A small-molecule ligand and the protein it binds are described below.
Small molecule (SMILES): COC(=O)c1cc(S(N)(=O)=O)c(Cl)cc1S(=O)(=O)c1ccccc1

Binding-site contacts:
Ligand atom O13 contacts residue THR199 of chain 1.C at 3.4 Å (h-bond).
Ligand atom O17 contacts residue GLN89 of chain 1.C at 3.9 Å.
Ligand atom O8 contacts residue LEU197 of chain 1.C at 3.3 Å.
Ligand atom C15 contacts residue THR199 of chain 1.C at 3.5 Å.
Ligand atom O9 contacts residue TRP208 of chain 1.C at 3.8 Å.
Ligand atom N10 contacts residue HIS91 of chain 1.C at 3.4 Å (h-bond).
Ligand atom O17 contacts residue VAL119 of chain 1.C at 3.9 Å.
Ligand atom N10 contacts residue HIS117 of chain 1.C at 3.4 Å (h-bond).
Ligand atom S7 contacts residue HIS91 of chain 1.C at 4.0 Å.
Ligand atom C2 contacts residue LEU197 of chain 1.C at 3.7 Å (hydrophobic).
Ligand atom CL1 contacts residue VAL141 of chain 1.C at 3.4 Å.
Ligand atom O14 contacts residue THR199 of chain 1.C at 3.1 Å (h-bond).
Ligand atom O9 contacts residue VAL141 of chain 1.C at 3.9 Å.
Ligand atom S7 contacts residue HIS117 of chain 1.C at 3.9 Å.
Ligand atom C5 contacts residue THR199 of chain 1.C at 3.4 Å.
Ligand atom C5 contacts residue HIS91 of chain 1.C at 3.7 Å.
Ligand atom N10 contacts residue THR198 of chain 1.C at 2.8 Å (h-bond).
Ligand atom O9 contacts residue HIS117 of chain 1.C at 3.2 Å (h-bond).
Ligand atom C2 contacts residue VAL119 of chain 1.C at 3.8 Å (hydrophobic).
Ligand atom C1 contacts residue LEU197 of chain 1.C at 3.9 Å (hydrophobic).
Ligand atom C15 contacts residue PRO200 of chain 1.C at 3.6 Å (hydrophobic).
Ligand atom N10 contacts residue HIS93 of chain 1.C at 3.4 Å (h-bond).
Ligand atom N10 contacts residue ZN1 of chain 1.M at 2.0 Å.
Ligand atom C12 contacts residue THR199 of chain 1.C at 3.2 Å.
Ligand atom S7 contacts residue THR198 of chain 1.C at 3.9 Å.
Ligand atom O8 contacts residue TRP208 of chain 1.C at 3.5 Å.
Ligand atom CL1 contacts residue LEU197 of chain 1.C at 3.9 Å.
Ligand atom O9 contacts residue ZN1 of chain 1.M at 2.9 Å.
Ligand atom C6 contacts residue HIS91 of chain 1.C at 3.9 Å.
Ligand atom S7 contacts residue ZN1 of chain 1.M at 3.0 Å.
Ligand atom C20 contacts residue LEU197 of chain 1.C at 3.6 Å (hydrophobic).
Ligand atom C21 contacts residue SER133 of chain 1.C at 3.6 Å.
Ligand atom CL1 contacts residue VAL119 of chain 1.C at 3.8 Å.
Ligand atom C3 contacts residue LEU197 of chain 1.C at 3.9 Å (hydrophobic).
Ligand atom C1 contacts residue VAL119 of chain 1.C at 3.8 Å (hydrophobic).
Ligand atom C4 contacts residue THR199 of chain 1.C at 3.6 Å.
Ligand atom O18 contacts residue GLN89 of chain 1.C at 3.4 Å (h-bond).
Ligand atom O8 contacts residue THR198 of chain 1.C at 2.9 Å (h-bond).
Ligand atom O9 contacts residue HIS91 of chain 1.C at 3.4 Å.
Ligand atom C22 contacts residue PRO201 of chain 1.C at 3.6 Å (hydrophobic).

Sequence of chain 1.C:
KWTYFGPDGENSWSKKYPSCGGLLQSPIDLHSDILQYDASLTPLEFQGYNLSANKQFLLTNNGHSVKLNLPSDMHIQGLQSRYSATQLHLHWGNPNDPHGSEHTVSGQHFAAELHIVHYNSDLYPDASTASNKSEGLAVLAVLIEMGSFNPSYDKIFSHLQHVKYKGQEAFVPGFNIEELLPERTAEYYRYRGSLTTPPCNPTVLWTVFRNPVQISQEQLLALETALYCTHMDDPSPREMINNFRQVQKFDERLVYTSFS